Binding-site contacts:
Ligand atom C4 contacts residue ASN16 of chain 1.D at 4.3 Å.
Ligand atom O4 contacts residue VAL40 of chain 1.D at 4.3 Å.
Ligand atom O5 contacts residue ASN16 of chain 1.D at 2.6 Å (h-bond).
Ligand atom C8 contacts residue ASN16 of chain 1.D at 4.5 Å.
Ligand atom C8 contacts residue PHE15 of chain 1.D at 4.4 Å (hydrophobic).
Ligand atom C1 contacts residue ASN16 of chain 1.D at 1.5 Å.
Ligand atom C8 contacts residue PHE11 of chain 1.D at 2.9 Å (hydrophobic).
Ligand atom C3 contacts residue ASN16 of chain 1.D at 3.7 Å.
Ligand atom N2 contacts residue ASN16 of chain 1.D at 2.6 Å (h-bond).
Ligand atom C7 contacts residue ASN16 of chain 1.D at 3.7 Å.
Ligand atom C7 contacts residue GLY12 of chain 1.D at 2.7 Å.
Ligand atom C7 contacts residue PHE11 of chain 1.D at 4.3 Å (hydrophobic).
Ligand atom C5 contacts residue ASN16 of chain 1.D at 3.9 Å.
Ligand atom O7 contacts residue ASN16 of chain 1.D at 4.4 Å.
Ligand atom C8 contacts residue GLY12 of chain 1.D at 1.5 Å.
Ligand atom O7 contacts residue GLY12 of chain 1.D at 3.3 Å.
Ligand atom C3 contacts residue VAL40 of chain 1.D at 4.3 Å (hydrophobic).
Ligand atom C8 contacts residue GLU13 of chain 1.D at 3.9 Å.
Ligand atom N2 contacts residue GLY12 of chain 1.D at 3.6 Å.
Ligand atom O3 contacts residue VAL40 of chain 1.D at 3.1 Å.
Ligand atom C2 contacts residue ASN16 of chain 1.D at 2.3 Å.

A protein and the small-molecule ligand that binds it are described below.
Small molecule (SMILES): CC(=O)N[C@@H]1[C@@H](O)[C@H](O)[C@@H](CO)O[C@H]1O

Sequence of chain 1.D:
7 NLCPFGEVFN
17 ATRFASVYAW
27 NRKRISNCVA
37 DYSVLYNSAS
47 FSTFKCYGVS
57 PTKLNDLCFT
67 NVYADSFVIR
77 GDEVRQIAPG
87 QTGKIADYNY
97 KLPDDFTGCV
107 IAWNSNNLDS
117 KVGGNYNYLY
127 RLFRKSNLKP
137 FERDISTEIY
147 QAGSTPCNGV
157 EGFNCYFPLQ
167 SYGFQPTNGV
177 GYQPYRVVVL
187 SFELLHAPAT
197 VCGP